A small-molecule ligand and the protein it binds are described below.
Small molecule (SMILES): O=C(O)[C@@H]1O[C@H](O[C@H]2[C@@H](OS(=O)(=O)O)O[C@@H](O)[C@H](NS(=O)(=O)O)[C@H]2O)[C@@H](OS(=O)(=O)O)[C@H](O)[C@@H]1O

Sequence of chain 4.D:
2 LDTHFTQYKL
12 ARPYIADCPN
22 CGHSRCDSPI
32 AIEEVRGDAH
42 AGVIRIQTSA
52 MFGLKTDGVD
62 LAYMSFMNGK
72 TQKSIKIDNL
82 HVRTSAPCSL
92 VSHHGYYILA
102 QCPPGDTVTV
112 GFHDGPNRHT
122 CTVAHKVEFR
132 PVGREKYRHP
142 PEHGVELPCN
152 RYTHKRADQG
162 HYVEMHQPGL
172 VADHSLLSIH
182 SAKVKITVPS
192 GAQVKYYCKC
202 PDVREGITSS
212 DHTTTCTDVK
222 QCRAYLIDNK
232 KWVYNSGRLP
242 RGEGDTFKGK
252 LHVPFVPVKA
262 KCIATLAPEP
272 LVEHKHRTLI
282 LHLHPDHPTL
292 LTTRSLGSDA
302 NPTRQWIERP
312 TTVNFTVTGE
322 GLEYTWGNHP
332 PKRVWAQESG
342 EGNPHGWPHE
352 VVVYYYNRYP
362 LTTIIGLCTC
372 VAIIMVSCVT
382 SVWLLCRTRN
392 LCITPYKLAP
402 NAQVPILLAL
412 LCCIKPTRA

Binding-site contacts:
Ligand atom O6B contacts residue HIS94 of chain 4.D at 4.0 Å.
Ligand atom O3 contacts residue LYS156 of chain 4.D at 3.0 Å.
Ligand atom O6A contacts residue HIS155 of chain 4.D at 3.8 Å.
Ligand atom C6 contacts residue SER93 of chain 4.D at 4.0 Å.
Ligand atom O6A contacts residue LEU62 of chain 4.D at 3.4 Å.
Ligand atom O4 contacts residue SER93 of chain 4.D at 3.0 Å (h-bond).
Ligand atom OAF contacts residue ALA158 of chain 4.D at 3.3 Å.
Ligand atom SAG contacts residue THR4 of chain 4.D at 3.9 Å.
Ligand atom O6B contacts residue LYS156 of chain 4.D at 3.3 Å.
Ligand atom C3 contacts residue ARG157 of chain 4.D at 3.7 Å.
Ligand atom OAH contacts residue ASP3 of chain 4.D at 4.0 Å.
Ligand atom OAH contacts residue ARG157 of chain 4.D at 3.1 Å (salt-bridge).
Ligand atom OAF contacts residue THR4 of chain 4.D at 2.9 Å (h-bond).
Ligand atom O5 contacts residue ARG157 of chain 4.D at 3.8 Å.
Ligand atom OBI contacts residue LYS156 of chain 4.D at 4.0 Å.
Ligand atom SAG contacts residue ARG157 of chain 4.D at 3.6 Å (salt-bridge).
Ligand atom C3 contacts residue LYS156 of chain 4.D at 4.0 Å.
Ligand atom C6 contacts residue HIS94 of chain 4.D at 3.9 Å.
Ligand atom O5 contacts residue LYS156 of chain 4.D at 3.4 Å.
Ligand atom O3 contacts residue ARG157 of chain 4.D at 3.3 Å (salt-bridge).
Ligand atom OAF contacts residue ARG157 of chain 4.D at 2.8 Å (salt-bridge).
Ligand atom C4 contacts residue LYS156 of chain 4.D at 4.0 Å.
Ligand atom C6 contacts residue HIS155 of chain 4.D at 3.4 Å.
Ligand atom O6A contacts residue HIS94 of chain 4.D at 3.2 Å (h-bond).
Ligand atom O6B contacts residue HIS155 of chain 4.D at 3.3 Å (h-bond).
Ligand atom O5B contacts residue LYS156 of chain 4.D at 3.3 Å.
Ligand atom C2 contacts residue ALA158 of chain 4.D at 3.7 Å (hydrophobic).
Ligand atom C5 contacts residue HIS155 of chain 4.D at 4.0 Å.
Ligand atom O4 contacts residue LYS156 of chain 4.D at 3.5 Å.
Ligand atom O6B contacts residue LEU62 of chain 4.D at 4.0 Å.
Ligand atom O6B contacts residue ARG157 of chain 4.D at 3.3 Å (salt-bridge).
Ligand atom C5 contacts residue LEU62 of chain 4.D at 3.8 Å (hydrophobic).
Ligand atom O3 contacts residue ALA158 of chain 4.D at 3.0 Å (h-bond).
Ligand atom C6 contacts residue LEU62 of chain 4.D at 3.5 Å (hydrophobic).
Ligand atom O6A contacts residue SER93 of chain 4.D at 3.2 Å.
Ligand atom C3 contacts residue ALA158 of chain 4.D at 4.0 Å (hydrophobic).
Ligand atom OAH contacts residue LEU2 of chain 4.D at 2.8 Å (h-bond).
Ligand atom O5 contacts residue HIS155 of chain 4.D at 3.6 Å.
Ligand atom O4 contacts residue HIS155 of chain 4.D at 3.5 Å (h-bond).
Ligand atom OAH contacts residue THR4 of chain 4.D at 3.7 Å.